The protein below binds the small molecule below.
Small molecule (SMILES): O=c1[nH]cnc2c([C@@H]3N[C@H](CO)[C@@H](O)[C@H]3O)c[nH]c12

Binding-site contacts:
Ligand atom C4' contacts residue SO41 of chain 2.D at 3.8 Å.
Ligand atom O3' contacts residue SO41 of chain 2.D at 3.2 Å (h-bond).
Ligand atom C5 contacts residue ASN243 of chain 2.A at 3.7 Å.
Ligand atom O2' contacts residue MET219 of chain 2.A at 3.1 Å.
Ligand atom C2 contacts residue VAL217 of chain 2.A at 3.8 Å (hydrophobic).
Ligand atom C2' contacts residue SO41 of chain 2.D at 3.7 Å.
Ligand atom N7 contacts residue THR242 of chain 2.A at 3.4 Å (h-bond).
Ligand atom O6 contacts residue ASN243 of chain 2.A at 3.1 Å (h-bond).
Ligand atom C6 contacts residue ASN243 of chain 2.A at 3.7 Å.
Ligand atom C6 contacts residue GLU201 of chain 2.A at 3.3 Å.
Ligand atom O5' contacts residue HIS257 of chain 2.A at 2.6 Å (h-bond).
Ligand atom C9 contacts residue ALA116 of chain 2.A at 3.3 Å (hydrophobic).
Ligand atom O6 contacts residue GLU201 of chain 2.A at 3.2 Å (salt-bridge).
Ligand atom O3' contacts residue HIS86 of chain 2.A at 3.4 Å (h-bond).
Ligand atom C4' contacts residue SER33 of chain 2.A at 3.5 Å.
Ligand atom O6 contacts residue GLY118 of chain 2.A at 3.8 Å.
Ligand atom N7 contacts residue ALA117 of chain 2.A at 3.8 Å.
Ligand atom O3' contacts residue PHE159 of chain 1.A at 3.7 Å.
Ligand atom C1' contacts residue ALA116 of chain 2.A at 3.0 Å (hydrophobic).
Ligand atom N3 contacts residue GLY218 of chain 2.A at 3.6 Å.
Ligand atom N4' contacts residue ALA116 of chain 2.A at 3.4 Å (h-bond).
Ligand atom C3' contacts residue PHE159 of chain 1.A at 3.6 Å (hydrophobic).
Ligand atom N3 contacts residue VAL217 of chain 2.A at 3.8 Å.
Ligand atom C4 contacts residue VAL217 of chain 2.A at 3.8 Å (hydrophobic).
Ligand atom N7 contacts residue ASN243 of chain 2.A at 2.9 Å (h-bond).
Ligand atom O2' contacts residue SO41 of chain 2.D at 2.9 Å (h-bond).
Ligand atom N4' contacts residue SO41 of chain 2.D at 3.9 Å.
Ligand atom C8 contacts residue ALA116 of chain 2.A at 3.6 Å (hydrophobic).
Ligand atom N3 contacts residue MET219 of chain 2.A at 3.4 Å.
Ligand atom C2 contacts residue MET219 of chain 2.A at 3.3 Å (hydrophobic).
Ligand atom C5 contacts residue GLY118 of chain 2.A at 3.9 Å.
Ligand atom C5' contacts residue HIS257 of chain 2.A at 3.1 Å.
Ligand atom N7 contacts residue GLY118 of chain 2.A at 3.8 Å.
Ligand atom N1 contacts residue GLU201 of chain 2.A at 2.5 Å (salt-bridge).
Ligand atom C2 contacts residue GLU201 of chain 2.A at 3.2 Å.
Ligand atom O5' contacts residue PHE200 of chain 2.A at 3.6 Å.
Ligand atom N1 contacts residue VAL217 of chain 2.A at 3.7 Å.
Ligand atom O3' contacts residue TYR88 of chain 2.A at 3.0 Å (h-bond).
Ligand atom C8 contacts residue THR242 of chain 2.A at 3.3 Å.
Ligand atom O6 contacts residue VAL245 of chain 2.A at 3.7 Å.

Sequence of chain 2.A:
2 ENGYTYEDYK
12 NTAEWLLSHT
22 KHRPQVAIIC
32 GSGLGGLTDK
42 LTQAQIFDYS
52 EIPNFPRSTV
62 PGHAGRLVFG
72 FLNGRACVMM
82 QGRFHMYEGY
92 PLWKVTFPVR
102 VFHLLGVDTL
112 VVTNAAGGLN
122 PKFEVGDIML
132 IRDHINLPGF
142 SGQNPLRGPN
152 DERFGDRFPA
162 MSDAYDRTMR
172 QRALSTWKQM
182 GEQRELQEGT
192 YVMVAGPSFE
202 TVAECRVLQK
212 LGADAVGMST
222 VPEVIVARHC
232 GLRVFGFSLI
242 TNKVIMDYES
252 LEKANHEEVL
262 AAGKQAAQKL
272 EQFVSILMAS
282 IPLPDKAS

Sequence of chain 1.A:
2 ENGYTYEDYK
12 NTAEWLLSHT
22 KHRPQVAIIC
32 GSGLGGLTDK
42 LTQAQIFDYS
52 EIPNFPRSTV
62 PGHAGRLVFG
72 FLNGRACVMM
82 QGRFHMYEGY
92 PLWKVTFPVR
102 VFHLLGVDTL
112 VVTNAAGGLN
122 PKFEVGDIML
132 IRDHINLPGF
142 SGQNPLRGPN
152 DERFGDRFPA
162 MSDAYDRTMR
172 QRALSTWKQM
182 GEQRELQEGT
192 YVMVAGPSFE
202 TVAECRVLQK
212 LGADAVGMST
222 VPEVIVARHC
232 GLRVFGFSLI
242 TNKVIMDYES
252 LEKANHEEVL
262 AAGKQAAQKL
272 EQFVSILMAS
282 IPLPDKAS